Binding-site contacts:
Ligand atom C6 contacts residue TRP11 of chain 1.B at 3.7 Å (hydrophobic).
Ligand atom C5 contacts residue TRP11 of chain 1.B at 3.9 Å (hydrophobic).
Ligand atom C6 contacts residue ASN89 of chain 1.B at 3.6 Å.
Ligand atom O2 contacts residue GLU143 of chain 1.B at 2.6 Å (salt-bridge).
Ligand atom C1 contacts residue TYR195 of chain 1.B at 3.5 Å (hydrophobic).
Ligand atom C5 contacts residue TYR195 of chain 1.B at 3.6 Å (hydrophobic).
Ligand atom C2 contacts residue GLU143 of chain 1.B at 3.5 Å.
Ligand atom C3 contacts residue TRP239 of chain 1.B at 3.5 Å (hydrophobic).
Ligand atom C2 contacts residue ARG96 of chain 1.B at 3.7 Å.
Ligand atom O1 contacts residue SER193 of chain 1.B at 3.8 Å.
Ligand atom C6 contacts residue TYR291 of chain 1.B at 3.3 Å (hydrophobic).
Ligand atom C1 contacts residue GLU143 of chain 1.B at 3.7 Å.
Ligand atom O6 contacts residue TRP11 of chain 1.B at 3.5 Å.
Ligand atom O5 contacts residue TRP273 of chain 1.B at 4.0 Å.
Ligand atom C1 contacts residue TRP11 of chain 1.B at 3.8 Å (hydrophobic).
Ligand atom C6 contacts residue TYR195 of chain 1.B at 3.7 Å (hydrophobic).
Ligand atom O6 contacts residue ASN237 of chain 1.B at 2.9 Å (h-bond).
Ligand atom C1 contacts residue TRP239 of chain 1.B at 3.6 Å (hydrophobic).
Ligand atom O2 contacts residue ARG96 of chain 1.B at 3.5 Å (salt-bridge).
Ligand atom C2 contacts residue TRP239 of chain 1.B at 3.7 Å (hydrophobic).
Ligand atom C1 contacts residue TRP273 of chain 1.B at 3.9 Å (hydrophobic).
Ligand atom C3 contacts residue TRP11 of chain 1.B at 4.0 Å (hydrophobic).
Ligand atom O3 contacts residue TRP239 of chain 1.B at 3.8 Å.
Ligand atom C5 contacts residue TRP273 of chain 1.B at 3.3 Å (hydrophobic).
Ligand atom O4 contacts residue TRP273 of chain 1.B at 3.9 Å.
Ligand atom O5 contacts residue TYR195 of chain 1.B at 2.8 Å (h-bond).
Ligand atom O6 contacts residue TRP239 of chain 1.B at 3.5 Å.
Ligand atom O2 contacts residue TRP11 of chain 1.B at 3.0 Å (h-bond).
Ligand atom O3 contacts residue TRP11 of chain 1.B at 3.6 Å.
Ligand atom C3 contacts residue TRP273 of chain 1.B at 3.9 Å (hydrophobic).
Ligand atom O5 contacts residue TRP11 of chain 1.B at 3.1 Å (h-bond).
Ligand atom C6 contacts residue TRP273 of chain 1.B at 3.6 Å (hydrophobic).
Ligand atom O3 contacts residue ARG96 of chain 1.B at 3.0 Å (salt-bridge).
Ligand atom C2 contacts residue TRP11 of chain 1.B at 4.0 Å (hydrophobic).
Ligand atom O6 contacts residue ARG96 of chain 1.B at 3.2 Å (salt-bridge).
Ligand atom O6 contacts residue TYR291 of chain 1.B at 3.1 Å (h-bond).
Ligand atom O1 contacts residue TYR195 of chain 1.B at 3.4 Å (h-bond).
Ligand atom O1 contacts residue GLU143 of chain 1.B at 2.6 Å (salt-bridge).
Ligand atom O4 contacts residue TRP11 of chain 1.B at 3.7 Å.
Ligand atom O6 contacts residue ASN89 of chain 1.B at 3.0 Å (h-bond).

A protein and the small-molecule ligand that binds it are described below.
Small molecule (SMILES): OC[C@H]1O[C@@H](O[C@H]2[C@H](O)[C@H](O)[C@H](O[C@H]3[C@H](O)[C@H](O)[C@H](O)O[C@@H]3CO)O[C@@H]2CO)[C@@H](O)[C@@H](O)[C@@H]1O

Sequence of chain 1.B:
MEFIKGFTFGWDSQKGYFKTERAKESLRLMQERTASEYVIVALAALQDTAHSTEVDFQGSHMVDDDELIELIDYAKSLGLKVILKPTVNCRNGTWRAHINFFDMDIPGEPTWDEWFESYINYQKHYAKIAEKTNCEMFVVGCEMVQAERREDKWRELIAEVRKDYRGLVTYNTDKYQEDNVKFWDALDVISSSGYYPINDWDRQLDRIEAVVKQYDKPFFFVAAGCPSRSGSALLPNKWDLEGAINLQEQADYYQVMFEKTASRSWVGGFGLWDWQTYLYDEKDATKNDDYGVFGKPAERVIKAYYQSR